Sequence of chain 1.G:
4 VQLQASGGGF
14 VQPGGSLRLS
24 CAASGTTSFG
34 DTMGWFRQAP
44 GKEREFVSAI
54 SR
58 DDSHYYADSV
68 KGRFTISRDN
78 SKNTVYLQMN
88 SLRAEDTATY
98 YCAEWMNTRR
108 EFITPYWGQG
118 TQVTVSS

The small molecule below binds the protein below.
Small molecule (SMILES): CC[C@H](C)[C@H](NC(=O)[C@@H]1CC=CN1C(=O)[C@H](CCCCN)NC(=O)CN)C(=O)N1CCC[C@H]1C(=O)N[C@@H](CC(N)=O)C(=O)N1CCC[C@H]1C(=O)N[C@@H](CC(C)C)C(=O)N[C@@H](CC(C)C)C(=O)NCC(=O)N[C@@H](CC(C)C)C(=O)N[C@@H](CC(=O)O)C(=O)N[C@@H](CO)C(=O)N[C@H](C=O)[C@@H](C)O

Binding-site contacts:
Ligand atom CA contacts residue PRO112 of chain 1.G at 3.4 Å (hydrophobic).
Ligand atom O contacts residue PRO112 of chain 1.G at 3.2 Å.
Ligand atom CB contacts residue ILE110 of chain 1.G at 3.6 Å (hydrophobic).
Ligand atom CD2 contacts residue ALA52 of chain 1.G at 3.8 Å (hydrophobic).
Ligand atom C contacts residue GLU108 of chain 1.G at 3.7 Å.
Ligand atom O contacts residue HIS61 of chain 1.G at 2.9 Å (h-bond).
Ligand atom ND2 contacts residue ARG107 of chain 1.G at 3.0 Å (salt-bridge).
Ligand atom CB contacts residue TYR62 of chain 1.G at 3.5 Å (hydrophobic).
Ligand atom CA contacts residue GLU108 of chain 1.G at 3.7 Å.
Ligand atom O contacts residue PHE109 of chain 1.G at 3.3 Å.
Ligand atom O contacts residue ILE110 of chain 1.G at 3.0 Å (h-bond).
Ligand atom C contacts residue PHE109 of chain 1.G at 3.8 Å (hydrophobic).
Ligand atom ND2 contacts residue ARG106 of chain 1.G at 3.8 Å.
Ligand atom CB contacts residue GLU108 of chain 1.G at 3.3 Å.
Ligand atom CB contacts residue PHE49 of chain 1.G at 3.6 Å (hydrophobic).
Ligand atom CG2 contacts residue ARG47 of chain 1.G at 3.7 Å.
Ligand atom O contacts residue PRO112 of chain 1.G at 3.8 Å.
Ligand atom CD contacts residue ILE110 of chain 1.G at 3.6 Å (hydrophobic).
Ligand atom O contacts residue THR111 of chain 1.G at 3.3 Å.
Ligand atom O contacts residue TYR62 of chain 1.G at 3.6 Å.
Ligand atom CB contacts residue ARG47 of chain 1.G at 3.7 Å.
Ligand atom C contacts residue ILE110 of chain 1.G at 3.7 Å (hydrophobic).
Ligand atom CA contacts residue HIS61 of chain 1.G at 3.2 Å.
Ligand atom O contacts residue SER60 of chain 1.G at 3.8 Å.
Ligand atom CA contacts residue ILE110 of chain 1.G at 3.2 Å (hydrophobic).
Ligand atom CD1 contacts residue PHE49 of chain 1.G at 3.5 Å (hydrophobic).
Ligand atom N contacts residue ILE110 of chain 1.G at 3.1 Å (h-bond).
Ligand atom CB contacts residue ARG107 of chain 1.G at 3.1 Å.
Ligand atom CA contacts residue GLU108 of chain 1.G at 3.6 Å.
Ligand atom CD1 contacts residue ARG107 of chain 1.G at 3.7 Å.
Ligand atom N contacts residue HIS61 of chain 1.G at 3.0 Å (h-bond).
Ligand atom CG contacts residue ILE110 of chain 1.G at 3.8 Å (hydrophobic).
Ligand atom N contacts residue PRO112 of chain 1.G at 2.7 Å (h-bond).
Ligand atom N contacts residue GLU108 of chain 1.G at 2.8 Å (salt-bridge).
Ligand atom CG contacts residue ARG107 of chain 1.G at 3.5 Å.
Ligand atom CB contacts residue HIS61 of chain 1.G at 3.6 Å.
Ligand atom CG1 contacts residue ILE110 of chain 1.G at 3.7 Å (hydrophobic).
Ligand atom C contacts residue HIS61 of chain 1.G at 3.6 Å.
Ligand atom ND2 contacts residue THR105 of chain 1.G at 3.8 Å.
Ligand atom OD1 contacts residue ILE110 of chain 1.G at 3.8 Å.